Sequence of chain 1.A:
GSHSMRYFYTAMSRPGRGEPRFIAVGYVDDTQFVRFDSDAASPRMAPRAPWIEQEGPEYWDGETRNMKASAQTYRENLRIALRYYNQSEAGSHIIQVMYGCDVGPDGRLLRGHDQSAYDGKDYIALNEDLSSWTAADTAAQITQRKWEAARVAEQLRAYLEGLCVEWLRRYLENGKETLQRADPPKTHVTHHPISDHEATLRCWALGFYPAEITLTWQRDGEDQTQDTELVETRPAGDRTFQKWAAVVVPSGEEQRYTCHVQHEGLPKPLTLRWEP

Binding-site contacts:
Ligand atom OXT contacts residue THR143 of chain 1.A at 2.7 Å (h-bond).
Ligand atom CB contacts residue ASN77 of chain 1.A at 3.5 Å.
Ligand atom O contacts residue THR73 of chain 1.A at 3.3 Å.
Ligand atom O contacts residue TYR159 of chain 1.A at 2.6 Å (h-bond).
Ligand atom N contacts residue TYR99 of chain 1.A at 3.1 Å (h-bond).
Ligand atom OXT contacts residue TYR84 of chain 1.A at 2.8 Å (h-bond).
Ligand atom N contacts residue ASN77 of chain 1.A at 2.7 Å (h-bond).
Ligand atom CH2 contacts residue ILE95 of chain 1.A at 3.6 Å (hydrophobic).
Ligand atom CB contacts residue GLU63 of chain 1.A at 3.5 Å.
Ligand atom CB contacts residue ASN66 of chain 1.A at 3.0 Å.
Ligand atom OG contacts residue GLU63 of chain 1.A at 2.9 Å (salt-bridge).
Ligand atom O contacts residue GLN155 of chain 1.A at 3.5 Å (h-bond).
Ligand atom CH2 contacts residue TYR123 of chain 1.A at 3.6 Å (hydrophobic).
Ligand atom CA contacts residue TYR7 of chain 1.A at 3.3 Å (hydrophobic).
Ligand atom N contacts residue GLU63 of chain 1.A at 3.0 Å (salt-bridge).
Ligand atom N contacts residue TYR171 of chain 1.A at 2.8 Å (h-bond).
Ligand atom CG contacts residue GLU63 of chain 1.A at 3.6 Å.
Ligand atom C contacts residue TYR84 of chain 1.A at 3.6 Å (hydrophobic).
Ligand atom C contacts residue ASN77 of chain 1.A at 3.5 Å.
Ligand atom O contacts residue TRP147 of chain 1.A at 3.0 Å (h-bond).
Ligand atom O contacts residue THR73 of chain 1.A at 2.9 Å (h-bond).
Ligand atom CB contacts residue TYR99 of chain 1.A at 3.4 Å (hydrophobic).
Ligand atom CE3 contacts residue TYR123 of chain 1.A at 3.5 Å (hydrophobic).
Ligand atom CA contacts residue TYR99 of chain 1.A at 3.5 Å (hydrophobic).
Ligand atom CG2 contacts residue GLN155 of chain 1.A at 3.5 Å.
Ligand atom C contacts residue TYR7 of chain 1.A at 3.3 Å (hydrophobic).
Ligand atom CD1 contacts residue GLU63 of chain 1.A at 3.4 Å.
Ligand atom CG1 contacts residue TRP147 of chain 1.A at 3.2 Å (hydrophobic).
Ligand atom NH1 contacts residue ASP114 of chain 1.A at 3.5 Å (salt-bridge).
Ligand atom O contacts residue LYS146 of chain 1.A at 2.9 Å (salt-bridge).
Ligand atom O contacts residue ILE80 of chain 1.A at 3.5 Å.
Ligand atom CA contacts residue THR73 of chain 1.A at 3.5 Å.
Ligand atom CB contacts residue TRP167 of chain 1.A at 3.5 Å (hydrophobic).
Ligand atom CD1 contacts residue ASN77 of chain 1.A at 3.6 Å.
Ligand atom CB contacts residue ASN77 of chain 1.A at 3.4 Å.
Ligand atom NH2 contacts residue TYR74 of chain 1.A at 2.6 Å (h-bond).
Ligand atom CA contacts residue ASN77 of chain 1.A at 3.3 Å.
Ligand atom OG contacts residue ASN66 of chain 1.A at 3.3 Å (h-bond).
Ligand atom N contacts residue TYR7 of chain 1.A at 3.2 Å (h-bond).
Ligand atom N contacts residue TYR7 of chain 1.A at 3.1 Å (h-bond).

The protein below binds the small molecule below.
Small molecule (SMILES): CC(C)C[C@H](N)C(=O)N[C@@H](CO)C(=O)N[C@@H](CC(=O)O)C(=O)N[C@@H](CO)C(=O)N[C@H](C=O)[C@@H](C)O.CC(C)[C@H](NC(=O)[C@H](CC(=O)O)NC(=O)[C@@H](N)CCCN=C(N)N)C(=O)N[C@H](C(=O)N[C@@H](CC1=CN=C2C=CC=CC12)C(=O)O)[C@@H](C)O